This protein binds this small molecule.
Small molecule (SMILES): CCOC(=O)CC[C@H](C[C@@H]1CCNC1=O)NC(=O)[C@H](Cc1ccccc1)NC(=O)[C@H](COC(C)(C)C)NC(=O)OCc1ccccc1

Sequence of chain 1.A:
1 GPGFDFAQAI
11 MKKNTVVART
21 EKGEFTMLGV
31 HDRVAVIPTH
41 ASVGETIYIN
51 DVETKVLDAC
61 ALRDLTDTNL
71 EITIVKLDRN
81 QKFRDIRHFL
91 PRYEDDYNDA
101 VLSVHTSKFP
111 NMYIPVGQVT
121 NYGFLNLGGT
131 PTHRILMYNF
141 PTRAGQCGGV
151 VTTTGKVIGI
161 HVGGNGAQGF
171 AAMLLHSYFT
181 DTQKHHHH

Binding-site contacts:
Ligand atom O88 contacts residue GLY145 of chain 1.A at 3.4 Å (h-bond).
Ligand atom C65 contacts residue GLY164 of chain 1.A at 3.3 Å.
Ligand atom O19 contacts residue GLY128 of chain 1.A at 3.1 Å (h-bond).
Ligand atom O66 contacts residue ARG143 of chain 1.A at 3.6 Å.
Ligand atom C25 contacts residue GLY164 of chain 1.A at 3.4 Å.
Ligand atom C65 contacts residue THR142 of chain 1.A at 3.6 Å.
Ligand atom C7 contacts residue HIS40 of chain 1.A at 3.6 Å.
Ligand atom N69 contacts residue GLY164 of chain 1.A at 3.6 Å.
Ligand atom C53 contacts residue VAL162 of chain 1.A at 3.1 Å (hydrophobic).
Ligand atom C5 contacts residue LYS22 of chain 1.A at 3.5 Å.
Ligand atom O35 contacts residue GLY163 of chain 1.A at 3.2 Å.
Ligand atom C9 contacts residue HIS40 of chain 1.A at 3.4 Å.
Ligand atom O35 contacts residue GLY164 of chain 1.A at 3.1 Å (h-bond).
Ligand atom C59 contacts residue ARG143 of chain 1.A at 3.5 Å.
Ligand atom C13 contacts residue ASN126 of chain 1.A at 3.5 Å.
Ligand atom C65 contacts residue GLY163 of chain 1.A at 3.7 Å.
Ligand atom C10 contacts residue ASN165 of chain 1.A at 3.6 Å.
Ligand atom C23 contacts residue GLY164 of chain 1.A at 3.6 Å.
Ligand atom O66 contacts residue GLY163 of chain 1.A at 3.4 Å.
Ligand atom N49 contacts residue CYS147 of chain 1.A at 2.9 Å (h-bond).
Ligand atom O19 contacts residue ASN126 of chain 1.A at 3.5 Å (h-bond).
Ligand atom N49 contacts residue VAL162 of chain 1.A at 3.1 Å (h-bond).
Ligand atom C63 contacts residue CYS147 of chain 1.A at 1.8 Å (hydrophobic).
Ligand atom O66 contacts residue HIS161 of chain 1.A at 2.9 Å (h-bond).
Ligand atom C37 contacts residue VAL162 of chain 1.A at 3.6 Å (hydrophobic).
Ligand atom C8 contacts residue ASN165 of chain 1.A at 3.4 Å.
Ligand atom C59 contacts residue CYS147 of chain 1.A at 3.0 Å (hydrophobic).
Ligand atom N69 contacts residue THR142 of chain 1.A at 3.2 Å (h-bond).
Ligand atom C7 contacts residue VAL162 of chain 1.A at 3.6 Å (hydrophobic).
Ligand atom N21 contacts residue GLY164 of chain 1.A at 2.9 Å (h-bond).
Ligand atom C61 contacts residue GLY164 of chain 1.A at 3.7 Å.
Ligand atom C82 contacts residue CYS147 of chain 1.A at 3.0 Å (hydrophobic).
Ligand atom C11 contacts residue HIS40 of chain 1.A at 3.5 Å.
Ligand atom C7 contacts residue GLU71 of chain 1.A at 3.5 Å.
Ligand atom O88 contacts residue ALA144 of chain 1.A at 3.5 Å.
Ligand atom C55 contacts residue HIS40 of chain 1.A at 3.7 Å.
Ligand atom O66 contacts residue THR142 of chain 1.A at 2.6 Å (h-bond).
Ligand atom C53 contacts residue HIS40 of chain 1.A at 3.8 Å.
Ligand atom C57 contacts residue CYS147 of chain 1.A at 2.6 Å (hydrophobic).
Ligand atom O66 contacts residue GLY164 of chain 1.A at 3.4 Å (h-bond).